A protein and the small-molecule ligand that binds it are described below.
Small molecule (SMILES): CC(=O)N[C@@H]1[C@@H](O)[C@H](O)[C@@H](CO)O[C@H]1O

Sequence of chain 30.Q:
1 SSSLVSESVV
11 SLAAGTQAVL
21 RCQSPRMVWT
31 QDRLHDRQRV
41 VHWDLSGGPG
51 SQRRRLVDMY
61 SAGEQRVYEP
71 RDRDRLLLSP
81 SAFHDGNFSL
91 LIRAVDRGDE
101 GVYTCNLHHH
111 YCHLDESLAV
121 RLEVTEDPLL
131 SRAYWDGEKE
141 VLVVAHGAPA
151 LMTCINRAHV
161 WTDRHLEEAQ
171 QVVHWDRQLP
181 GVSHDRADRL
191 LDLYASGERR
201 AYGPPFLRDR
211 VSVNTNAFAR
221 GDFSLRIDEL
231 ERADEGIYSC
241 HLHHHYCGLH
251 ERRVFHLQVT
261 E

Binding-site contacts:
Ligand atom O7 contacts residue ASP85 of chain 30.Q at 4.3 Å.
Ligand atom C5 contacts residue LEU151 of chain 30.Q at 4.1 Å (hydrophobic).
Ligand atom C7 contacts residue ASN87 of chain 30.Q at 3.6 Å.
Ligand atom C5 contacts residue SER89 of chain 30.Q at 4.3 Å.
Ligand atom N2 contacts residue ASN87 of chain 30.Q at 2.9 Å (h-bond).
Ligand atom C1 contacts residue ASN87 of chain 30.Q at 1.4 Å.
Ligand atom C5 contacts residue ASN87 of chain 30.Q at 3.7 Å.
Ligand atom O4 contacts residue LEU151 of chain 30.Q at 3.7 Å.
Ligand atom O5 contacts residue SER89 of chain 30.Q at 4.1 Å.
Ligand atom C6 contacts residue LEU151 of chain 30.Q at 3.8 Å (hydrophobic).
Ligand atom C1 contacts residue SER89 of chain 30.Q at 4.5 Å.
Ligand atom C2 contacts residue ASN87 of chain 30.Q at 2.4 Å.
Ligand atom O7 contacts residue ASN87 of chain 30.Q at 3.9 Å.
Ligand atom O5 contacts residue ASN87 of chain 30.Q at 2.3 Å (h-bond).
Ligand atom O6 contacts residue LEU151 of chain 30.Q at 3.4 Å.
Ligand atom O5 contacts residue SER79 of chain 30.Q at 4.4 Å.
Ligand atom C3 contacts residue ASN87 of chain 30.Q at 3.7 Å.
Ligand atom C4 contacts residue LEU151 of chain 30.Q at 4.4 Å (hydrophobic).
Ligand atom C4 contacts residue ASN87 of chain 30.Q at 4.2 Å.